Binding-site contacts:
Ligand atom C contacts residue TYR75 of chain 1.D at 3.6 Å (hydrophobic).
Ligand atom CD contacts residue PHE73 of chain 1.D at 3.4 Å (hydrophobic).
Ligand atom O contacts residue VAL66 of chain 1.D at 3.1 Å (h-bond).
Ligand atom CA contacts residue TYR75 of chain 1.D at 3.7 Å (hydrophobic).
Ligand atom CG2 contacts residue TYR77 of chain 1.D at 3.5 Å (hydrophobic).
Ligand atom O contacts residue LYS36 of chain 2.B at 3.5 Å.
Ligand atom OG contacts residue THR67 of chain 1.D at 2.7 Å (h-bond).
Ligand atom CA contacts residue TYR77 of chain 1.D at 3.4 Å (hydrophobic).
Ligand atom OAC contacts residue HIS68 of chain 1.D at 3.0 Å (h-bond).
Ligand atom CB contacts residue SER64 of chain 1.D at 3.5 Å.
Ligand atom N contacts residue TYR77 of chain 1.D at 3.3 Å (h-bond).
Ligand atom N contacts residue TYR75 of chain 1.D at 3.6 Å.
Ligand atom OE1 contacts residue GLU35 of chain 2.B at 3.3 Å.
Ligand atom O contacts residue SER64 of chain 1.D at 2.9 Å (h-bond).
Ligand atom O contacts residue GLY63 of chain 1.D at 3.1 Å.
Ligand atom OE1 contacts residue ILE34 of chain 2.B at 3.5 Å.
Ligand atom CB contacts residue VAL66 of chain 1.D at 3.3 Å (hydrophobic).
Ligand atom OG1 contacts residue ARG60 of chain 1.D at 3.6 Å.
Ligand atom N contacts residue SER64 of chain 1.D at 3.1 Å (h-bond).
Ligand atom C contacts residue SER64 of chain 1.D at 3.6 Å.
Ligand atom NE2 contacts residue PHE62 of chain 1.D at 3.5 Å (h-bond).
Ligand atom OE1 contacts residue LYS9 of chain 1.D at 3.3 Å (salt-bridge).
Ligand atom NE2 contacts residue GLU35 of chain 2.B at 3.0 Å (salt-bridge).
Ligand atom CG2 contacts residue PHE62 of chain 1.D at 3.5 Å (hydrophobic).
Ligand atom CD contacts residue HIS68 of chain 1.D at 3.7 Å.
Ligand atom OE1 contacts residue GLY63 of chain 1.D at 3.5 Å.
Ligand atom OG1 contacts residue SER64 of chain 1.D at 2.6 Å (h-bond).
Ligand atom O contacts residue TYR65 of chain 1.D at 3.4 Å.
Ligand atom OG1 contacts residue PHE62 of chain 1.D at 3.0 Å (h-bond).
Ligand atom N contacts residue VAL66 of chain 1.D at 3.0 Å (h-bond).
Ligand atom CA contacts residue VAL66 of chain 1.D at 3.2 Å (hydrophobic).
Ligand atom OG1 contacts residue ASN61 of chain 1.D at 3.3 Å.
Ligand atom CB contacts residue TYR77 of chain 1.D at 3.4 Å (hydrophobic).
Ligand atom OAC contacts residue THR67 of chain 1.D at 3.5 Å.
Ligand atom C contacts residue VAL66 of chain 1.D at 3.6 Å (hydrophobic).
Ligand atom NH1 contacts residue HIS68 of chain 1.D at 3.2 Å (h-bond).
Ligand atom N contacts residue PHE62 of chain 1.D at 3.0 Å (h-bond).
Ligand atom CA contacts residue SER64 of chain 1.D at 3.1 Å.
Ligand atom CG2 contacts residue TYR75 of chain 1.D at 3.6 Å (hydrophobic).
Ligand atom OE1 contacts residue LYS36 of chain 2.B at 2.9 Å (salt-bridge).

Sequence of chain 1.D:
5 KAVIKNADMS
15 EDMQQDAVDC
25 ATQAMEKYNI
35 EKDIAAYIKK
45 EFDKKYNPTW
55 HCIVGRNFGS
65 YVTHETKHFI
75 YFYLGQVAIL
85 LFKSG

Sequence of chain 2.B:
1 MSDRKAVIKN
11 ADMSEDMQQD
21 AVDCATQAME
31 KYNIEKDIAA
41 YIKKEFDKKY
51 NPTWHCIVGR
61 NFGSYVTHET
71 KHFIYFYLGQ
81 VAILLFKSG

The small molecule below binds the protein below.
Small molecule (SMILES): CC(=O)N[C@@H](CO)C(=O)N[C@@H](CCCN=C(N)N)C(=O)NCC(=O)N[C@H](C(=O)N[C@@H](CCC(N)=O)C(=O)N[C@H](C(=O)N[C@@H](CCC(=O)O)C(=O)O)[C@@H](C)O)[C@@H](C)O